A protein and the small-molecule ligand that binds it are described below.
Small molecule (SMILES): CC(=O)N[C@@H]1[C@@H](O)[C@H](O)[C@@H](CO)O[C@H]1O

Binding-site contacts:
Ligand atom C3 contacts residue ASN728 of chain 1.A at 3.8 Å.
Ligand atom C4 contacts residue ASN728 of chain 1.A at 4.3 Å.
Ligand atom N2 contacts residue ASN728 of chain 1.A at 2.9 Å (h-bond).
Ligand atom O5 contacts residue ASN728 of chain 1.A at 2.4 Å (h-bond).
Ligand atom C8 contacts residue GLY1150 of chain 1.A at 3.6 Å.
Ligand atom O7 contacts residue ASN728 of chain 1.A at 3.7 Å.
Ligand atom C1 contacts residue ASN728 of chain 1.A at 1.5 Å.
Ligand atom C5 contacts residue ASN728 of chain 1.A at 3.8 Å.
Ligand atom C2 contacts residue ASN728 of chain 1.A at 2.5 Å.
Ligand atom C8 contacts residue ILE1149 of chain 1.A at 4.4 Å (hydrophobic).
Ligand atom C7 contacts residue ASN728 of chain 1.A at 3.5 Å.

Sequence of chain 1.A:
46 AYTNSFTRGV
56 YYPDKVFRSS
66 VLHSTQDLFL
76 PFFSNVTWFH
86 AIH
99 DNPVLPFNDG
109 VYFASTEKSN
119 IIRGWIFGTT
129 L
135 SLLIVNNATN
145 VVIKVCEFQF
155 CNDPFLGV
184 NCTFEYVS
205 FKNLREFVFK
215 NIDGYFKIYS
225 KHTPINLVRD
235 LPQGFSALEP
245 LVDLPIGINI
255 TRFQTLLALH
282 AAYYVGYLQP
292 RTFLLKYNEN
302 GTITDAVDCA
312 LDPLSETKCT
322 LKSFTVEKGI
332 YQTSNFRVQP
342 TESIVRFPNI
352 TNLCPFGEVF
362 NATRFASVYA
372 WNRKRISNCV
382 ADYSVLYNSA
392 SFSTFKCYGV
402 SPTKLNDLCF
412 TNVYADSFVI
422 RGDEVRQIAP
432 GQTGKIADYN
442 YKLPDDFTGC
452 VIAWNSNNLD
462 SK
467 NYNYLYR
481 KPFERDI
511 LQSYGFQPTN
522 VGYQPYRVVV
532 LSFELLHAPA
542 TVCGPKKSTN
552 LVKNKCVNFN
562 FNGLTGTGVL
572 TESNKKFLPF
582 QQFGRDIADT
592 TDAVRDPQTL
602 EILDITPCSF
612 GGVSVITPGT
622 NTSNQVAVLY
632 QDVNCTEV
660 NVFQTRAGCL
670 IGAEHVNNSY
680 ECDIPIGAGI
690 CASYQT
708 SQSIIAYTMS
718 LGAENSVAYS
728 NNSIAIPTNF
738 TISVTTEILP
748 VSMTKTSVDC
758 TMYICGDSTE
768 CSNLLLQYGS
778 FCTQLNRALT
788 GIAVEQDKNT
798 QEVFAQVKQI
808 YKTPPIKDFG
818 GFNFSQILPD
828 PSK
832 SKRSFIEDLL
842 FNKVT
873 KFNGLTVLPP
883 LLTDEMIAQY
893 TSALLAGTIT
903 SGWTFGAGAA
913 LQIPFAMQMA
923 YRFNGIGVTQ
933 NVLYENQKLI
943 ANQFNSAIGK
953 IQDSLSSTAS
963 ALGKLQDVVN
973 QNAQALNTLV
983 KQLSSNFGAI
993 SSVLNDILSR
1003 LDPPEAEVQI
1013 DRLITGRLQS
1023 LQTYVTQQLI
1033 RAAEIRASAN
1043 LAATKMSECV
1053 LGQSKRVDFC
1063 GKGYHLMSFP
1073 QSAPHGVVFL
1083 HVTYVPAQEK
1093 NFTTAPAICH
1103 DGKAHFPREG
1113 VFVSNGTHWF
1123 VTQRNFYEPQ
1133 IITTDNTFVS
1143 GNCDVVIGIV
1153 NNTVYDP